A protein and the small-molecule ligand that binds it are described below.
Small molecule (SMILES): CC(=O)N[C@@H](C)C(=O)N[C@@H](C)C(=O)N1CCC[C@H]1C(=O)N[C@@H](C)CO

Sequence of chain 2.C:
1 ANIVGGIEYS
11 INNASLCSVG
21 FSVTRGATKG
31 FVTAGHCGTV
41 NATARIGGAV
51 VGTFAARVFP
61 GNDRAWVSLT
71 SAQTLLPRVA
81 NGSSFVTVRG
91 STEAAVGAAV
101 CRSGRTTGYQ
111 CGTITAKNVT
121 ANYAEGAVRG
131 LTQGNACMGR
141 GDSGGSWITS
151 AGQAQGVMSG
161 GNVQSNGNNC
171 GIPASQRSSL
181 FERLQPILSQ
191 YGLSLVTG

Binding-site contacts:
Ligand atom CA contacts residue TYR123 of chain 2.C at 3.6 Å (hydrophobic).
Ligand atom C contacts residue GLY161 of chain 2.C at 3.6 Å.
Ligand atom O contacts residue GLY161 of chain 2.C at 3.0 Å (h-bond).
Ligand atom C contacts residue EDO1 of chain 2.O at 3.9 Å.
Ligand atom C3 contacts residue MET138 of chain 2.C at 3.9 Å (hydrophobic).
Ligand atom O contacts residue EDO1 of chain 2.O at 3.8 Å.
Ligand atom O contacts residue SER143 of chain 2.C at 2.3 Å (h-bond).
Ligand atom N contacts residue GLY160 of chain 2.C at 3.6 Å.
Ligand atom CA contacts residue EDO1 of chain 2.O at 3.9 Å.
Ligand atom N contacts residue GLY161 of chain 2.C at 2.9 Å (h-bond).
Ligand atom CD contacts residue GLU125 of chain 2.C at 3.6 Å.
Ligand atom CA contacts residue GLY161 of chain 2.C at 3.4 Å.
Ligand atom CG contacts residue GLU125 of chain 2.C at 3.4 Å.
Ligand atom CA contacts residue SER159 of chain 2.C at 3.4 Å.
Ligand atom O contacts residue GLY160 of chain 2.C at 3.3 Å.
Ligand atom O contacts residue TYR123 of chain 2.C at 3.5 Å.
Ligand atom C contacts residue SER159 of chain 2.C at 3.7 Å.
Ligand atom N contacts residue TYR123 of chain 2.C at 3.5 Å.
Ligand atom CB contacts residue HIS36 of chain 2.C at 3.4 Å.
Ligand atom CA contacts residue SER159 of chain 2.C at 4.0 Å.
Ligand atom C contacts residue SER143 of chain 2.C at 1.4 Å.
Ligand atom CD contacts residue TYR123 of chain 2.C at 3.7 Å (hydrophobic).
Ligand atom CG contacts residue TYR123 of chain 2.C at 4.0 Å (hydrophobic).
Ligand atom O contacts residue GLY141 of chain 2.C at 2.9 Å (h-bond).
Ligand atom CB contacts residue EDO1 of chain 2.O at 3.6 Å.
Ligand atom N contacts residue TYR123 of chain 2.C at 3.6 Å.
Ligand atom C contacts residue TYR123 of chain 2.C at 3.4 Å (hydrophobic).
Ligand atom CH3 contacts residue ASN162 of chain 2.C at 3.7 Å.
Ligand atom CA contacts residue SER143 of chain 2.C at 2.4 Å.
Ligand atom N contacts residue SER159 of chain 2.C at 2.9 Å (h-bond).
Ligand atom C3 contacts residue SER143 of chain 2.C at 2.9 Å.
Ligand atom O contacts residue ARG140 of chain 2.C at 3.9 Å.
Ligand atom CB contacts residue TYR123 of chain 2.C at 3.9 Å (hydrophobic).
Ligand atom N contacts residue EDO1 of chain 2.O at 3.1 Å (h-bond).
Ligand atom CB contacts residue SER159 of chain 2.C at 4.0 Å.
Ligand atom CH3 contacts residue GLY161 of chain 2.C at 3.7 Å.
Ligand atom CG contacts residue HIS36 of chain 2.C at 3.8 Å.
Ligand atom N contacts residue SER143 of chain 2.C at 2.8 Å (h-bond).
Ligand atom O contacts residue ASP142 of chain 2.C at 3.6 Å.
Ligand atom C3 contacts residue GLY139 of chain 2.C at 3.6 Å.